This small molecule binds to this protein.
Small molecule (SMILES): CN[C@@H]1C[C@H]2O[C@@](C)([C@@H]1OC)n1c3ccccc3c3c4c(c5c6ccccc6n2c5c31)C(=O)NC4

Sequence of chain 1.A:
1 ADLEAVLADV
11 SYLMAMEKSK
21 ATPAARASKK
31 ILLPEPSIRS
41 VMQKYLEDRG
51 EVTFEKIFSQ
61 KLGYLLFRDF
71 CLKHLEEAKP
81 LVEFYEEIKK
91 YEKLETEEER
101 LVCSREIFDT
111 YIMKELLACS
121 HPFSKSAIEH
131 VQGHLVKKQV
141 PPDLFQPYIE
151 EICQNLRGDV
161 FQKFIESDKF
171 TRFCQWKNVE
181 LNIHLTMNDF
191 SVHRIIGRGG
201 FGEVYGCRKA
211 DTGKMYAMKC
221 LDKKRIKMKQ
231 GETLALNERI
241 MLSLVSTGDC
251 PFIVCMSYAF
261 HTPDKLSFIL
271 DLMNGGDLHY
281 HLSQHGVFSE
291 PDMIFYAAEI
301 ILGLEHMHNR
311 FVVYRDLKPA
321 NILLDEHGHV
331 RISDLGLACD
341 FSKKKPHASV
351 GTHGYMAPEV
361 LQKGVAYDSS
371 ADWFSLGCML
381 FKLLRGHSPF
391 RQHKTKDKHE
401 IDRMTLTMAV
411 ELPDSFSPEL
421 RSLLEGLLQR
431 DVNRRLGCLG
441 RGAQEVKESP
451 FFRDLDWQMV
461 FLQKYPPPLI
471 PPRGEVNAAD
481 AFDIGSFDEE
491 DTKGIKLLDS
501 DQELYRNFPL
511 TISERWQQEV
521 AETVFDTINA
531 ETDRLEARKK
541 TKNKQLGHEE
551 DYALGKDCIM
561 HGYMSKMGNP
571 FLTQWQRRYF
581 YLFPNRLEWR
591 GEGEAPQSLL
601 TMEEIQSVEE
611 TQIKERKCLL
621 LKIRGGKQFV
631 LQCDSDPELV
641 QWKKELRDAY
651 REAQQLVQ

Binding-site contacts:
Ligand atom N1 contacts residue LEU323 of chain 1.A at 3.8 Å.
Ligand atom C18 contacts residue VAL204 of chain 1.A at 3.8 Å (hydrophobic).
Ligand atom C20 contacts residue ILE196 of chain 1.A at 3.7 Å (hydrophobic).
Ligand atom N1 contacts residue ASP271 of chain 1.A at 2.6 Å (salt-bridge).
Ligand atom C4 contacts residue MET273 of chain 1.A at 3.4 Å (hydrophobic).
Ligand atom O4 contacts residue GLY197 of chain 1.A at 2.9 Å.
Ligand atom C8 contacts residue ALA217 of chain 1.A at 3.8 Å (hydrophobic).
Ligand atom C28 contacts residue ASP277 of chain 1.A at 3.6 Å.
Ligand atom C2 contacts residue ALA478 of chain 1.A at 3.6 Å (hydrophobic).
Ligand atom N2 contacts residue VAL204 of chain 1.A at 3.5 Å.
Ligand atom C25 contacts residue ILE196 of chain 1.A at 3.4 Å (hydrophobic).
Ligand atom C13 contacts residue LEU270 of chain 1.A at 3.5 Å (hydrophobic).
Ligand atom C9 contacts residue ASP271 of chain 1.A at 3.6 Å.
Ligand atom C16 contacts residue VAL204 of chain 1.A at 3.7 Å (hydrophobic).
Ligand atom C25 contacts residue GLY197 of chain 1.A at 3.4 Å.
Ligand atom C27 contacts residue SER333 of chain 1.A at 3.7 Å.
Ligand atom C3 contacts residue MET273 of chain 1.A at 3.7 Å (hydrophobic).
Ligand atom N4 contacts residue ASP277 of chain 1.A at 3.8 Å.
Ligand atom N1 contacts residue MET273 of chain 1.A at 3.8 Å.
Ligand atom C15 contacts residue LYS219 of chain 1.A at 3.2 Å.
Ligand atom C4 contacts residue ILE196 of chain 1.A at 3.5 Å (hydrophobic).
Ligand atom C9 contacts residue LEU323 of chain 1.A at 3.7 Å (hydrophobic).
Ligand atom C2 contacts residue ASN477 of chain 1.A at 3.7 Å.
Ligand atom C14 contacts residue LYS219 of chain 1.A at 3.2 Å.
Ligand atom C8 contacts residue MET273 of chain 1.A at 3.5 Å (hydrophobic).
Ligand atom C8 contacts residue ASP271 of chain 1.A at 3.6 Å.
Ligand atom C7 contacts residue LEU323 of chain 1.A at 3.4 Å (hydrophobic).
Ligand atom C6 contacts residue ILE196 of chain 1.A at 3.7 Å (hydrophobic).
Ligand atom C15 contacts residue ASP334 of chain 1.A at 3.7 Å.
Ligand atom N1 contacts residue ALA217 of chain 1.A at 3.4 Å.
Ligand atom C26 contacts residue VAL204 of chain 1.A at 3.4 Å (hydrophobic).
Ligand atom C10 contacts residue LEU323 of chain 1.A at 3.5 Å (hydrophobic).
Ligand atom C17 contacts residue VAL204 of chain 1.A at 3.4 Å (hydrophobic).
Ligand atom C5 contacts residue ILE196 of chain 1.A at 3.4 Å (hydrophobic).
Ligand atom C1 contacts residue ILE196 of chain 1.A at 3.1 Å (hydrophobic).
Ligand atom C8 contacts residue LEU323 of chain 1.A at 3.6 Å (hydrophobic).
Ligand atom C26 contacts residue ARG198 of chain 1.A at 3.7 Å.
Ligand atom C9 contacts residue ALA217 of chain 1.A at 3.8 Å (hydrophobic).
Ligand atom O5 contacts residue MET273 of chain 1.A at 2.6 Å (h-bond).
Ligand atom O5 contacts residue LEU272 of chain 1.A at 3.6 Å.